Sequence of chain 2.A:
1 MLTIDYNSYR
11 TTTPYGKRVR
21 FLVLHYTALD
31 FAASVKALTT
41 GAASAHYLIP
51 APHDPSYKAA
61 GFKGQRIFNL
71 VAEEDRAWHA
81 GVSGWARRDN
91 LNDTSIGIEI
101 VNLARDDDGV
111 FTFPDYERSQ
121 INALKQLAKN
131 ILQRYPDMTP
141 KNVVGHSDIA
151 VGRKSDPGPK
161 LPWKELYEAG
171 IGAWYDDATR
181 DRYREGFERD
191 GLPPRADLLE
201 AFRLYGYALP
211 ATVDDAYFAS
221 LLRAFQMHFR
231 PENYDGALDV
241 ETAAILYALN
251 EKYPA

Binding-site contacts:
Ligand atom CD contacts residue GLY81 of chain 2.B at 3.6 Å.
Ligand atom N contacts residue HIS79 of chain 2.B at 3.3 Å (h-bond).
Ligand atom O4 contacts residue LEU29 of chain 2.B at 3.3 Å.
Ligand atom CB contacts residue GLY81 of chain 2.B at 3.4 Å.
Ligand atom O contacts residue ALA80 of chain 2.B at 3.5 Å (h-bond).
Ligand atom O contacts residue ALA43 of chain 2.B at 3.1 Å.
Ligand atom O7 contacts residue GLU99 of chain 2.B at 2.8 Å (salt-bridge).
Ligand atom O contacts residue GLU99 of chain 2.B at 3.7 Å.
Ligand atom O contacts residue HIS79 of chain 2.B at 2.8 Å (h-bond).
Ligand atom C contacts residue HIS79 of chain 2.B at 3.7 Å.
Ligand atom C contacts residue ALA43 of chain 2.B at 3.7 Å (hydrophobic).
Ligand atom CG contacts residue TRP78 of chain 2.B at 3.5 Å (hydrophobic).
Ligand atom CB contacts residue LYS154 of chain 2.B at 3.7 Å.
Ligand atom C3 contacts residue ARG76 of chain 2.B at 3.7 Å.
Ligand atom OE1 contacts residue GLY81 of chain 2.B at 3.2 Å (h-bond).
Ligand atom O4 contacts residue ARG76 of chain 2.B at 3.7 Å.
Ligand atom C4 contacts residue THR27 of chain 2.B at 3.6 Å.
Ligand atom C contacts residue HIS79 of chain 2.B at 3.7 Å.
Ligand atom O contacts residue TRP78 of chain 2.B at 3.0 Å.
Ligand atom CB contacts residue ASP137 of chain 2.A at 3.6 Å.
Ligand atom OE2 contacts residue ARG153 of chain 2.B at 2.2 Å (salt-bridge).
Ligand atom O contacts residue HIS146 of chain 2.B at 3.1 Å.
Ligand atom O4 contacts residue THR27 of chain 2.B at 2.7 Å (h-bond).
Ligand atom C7 contacts residue ARG88 of chain 2.A at 3.4 Å.
Ligand atom C8 contacts residue LEU29 of chain 2.B at 3.5 Å (hydrophobic).
Ligand atom CD contacts residue ASN92 of chain 2.B at 3.6 Å.
Ligand atom O contacts residue ASP137 of chain 2.A at 3.0 Å (salt-bridge).
Ligand atom O contacts residue ARG76 of chain 2.B at 3.7 Å.
Ligand atom OE2 contacts residue GLY81 of chain 2.B at 3.7 Å.
Ligand atom O4 contacts residue ALA28 of chain 2.B at 3.4 Å.
Ligand atom CB contacts residue LYS154 of chain 2.B at 3.1 Å.
Ligand atom O4 contacts residue ARG88 of chain 2.A at 2.6 Å (salt-bridge).
Ligand atom CB contacts residue TRP78 of chain 2.B at 2.9 Å (hydrophobic).
Ligand atom O contacts residue ASP156 of chain 2.B at 3.4 Å (salt-bridge).
Ligand atom C3 contacts residue ASN92 of chain 2.B at 3.7 Å.
Ligand atom OE1 contacts residue ASN92 of chain 2.B at 2.4 Å (h-bond).
Ligand atom C3 contacts residue THR27 of chain 2.B at 3.6 Å.
Ligand atom O contacts residue ARG20 of chain 2.A at 3.6 Å.
Ligand atom O contacts residue TYR26 of chain 2.B at 3.6 Å (h-bond).
Ligand atom C contacts residue ARG153 of chain 2.B at 3.2 Å.

A small-molecule ligand and the protein it binds are described below.
Small molecule (SMILES): CC(=O)N[C@H]1[C@@H]2OC[C@@H](O2)[C@@H](O)[C@@H]1O[C@H](C)C(=O)N[C@@H](C)C(=O)N[C@@H]1CCC(=O)OC1=O.C[C@@H](NC(=O)[C@@H](C)NC(=O)[C@@H](N)CCC[C@@H](N)C(=O)O)C(=O)O

Sequence of chain 2.B:
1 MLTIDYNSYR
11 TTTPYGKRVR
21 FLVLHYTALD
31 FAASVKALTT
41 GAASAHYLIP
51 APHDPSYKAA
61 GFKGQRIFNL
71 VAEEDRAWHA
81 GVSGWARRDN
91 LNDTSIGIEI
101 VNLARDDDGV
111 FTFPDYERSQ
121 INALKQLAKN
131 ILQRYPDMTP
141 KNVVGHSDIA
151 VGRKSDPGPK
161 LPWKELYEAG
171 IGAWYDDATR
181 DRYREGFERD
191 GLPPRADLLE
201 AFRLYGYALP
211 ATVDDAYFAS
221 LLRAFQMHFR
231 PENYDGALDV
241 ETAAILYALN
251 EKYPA